Sequence of chain 1.B:
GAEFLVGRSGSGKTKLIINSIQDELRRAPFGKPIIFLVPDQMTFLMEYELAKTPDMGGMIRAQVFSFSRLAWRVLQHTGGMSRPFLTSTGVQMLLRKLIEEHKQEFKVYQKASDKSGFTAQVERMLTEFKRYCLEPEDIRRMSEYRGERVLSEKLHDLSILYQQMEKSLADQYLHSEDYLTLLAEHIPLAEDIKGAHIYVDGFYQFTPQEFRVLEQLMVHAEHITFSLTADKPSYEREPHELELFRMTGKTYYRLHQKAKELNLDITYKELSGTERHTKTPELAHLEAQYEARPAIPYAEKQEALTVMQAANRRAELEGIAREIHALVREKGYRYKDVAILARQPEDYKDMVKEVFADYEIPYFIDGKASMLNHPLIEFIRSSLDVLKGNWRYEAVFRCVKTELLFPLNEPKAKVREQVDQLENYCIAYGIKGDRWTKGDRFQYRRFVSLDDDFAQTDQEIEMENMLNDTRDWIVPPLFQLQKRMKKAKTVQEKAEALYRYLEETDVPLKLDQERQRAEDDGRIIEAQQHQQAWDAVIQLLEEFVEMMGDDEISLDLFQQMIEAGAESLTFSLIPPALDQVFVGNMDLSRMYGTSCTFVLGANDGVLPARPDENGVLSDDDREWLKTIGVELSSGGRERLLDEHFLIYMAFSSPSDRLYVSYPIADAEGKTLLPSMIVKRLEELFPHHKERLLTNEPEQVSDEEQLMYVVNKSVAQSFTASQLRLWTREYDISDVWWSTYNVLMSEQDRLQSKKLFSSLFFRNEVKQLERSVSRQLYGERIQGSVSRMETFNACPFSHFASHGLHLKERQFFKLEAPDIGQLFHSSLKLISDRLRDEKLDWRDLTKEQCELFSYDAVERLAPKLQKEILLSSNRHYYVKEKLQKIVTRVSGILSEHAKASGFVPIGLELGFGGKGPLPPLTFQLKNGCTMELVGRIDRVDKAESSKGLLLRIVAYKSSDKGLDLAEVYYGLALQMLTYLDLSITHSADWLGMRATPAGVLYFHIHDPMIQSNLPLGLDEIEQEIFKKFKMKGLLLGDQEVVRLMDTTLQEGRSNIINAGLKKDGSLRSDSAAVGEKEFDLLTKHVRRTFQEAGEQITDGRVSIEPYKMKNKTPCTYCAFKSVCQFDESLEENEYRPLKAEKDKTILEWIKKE

A small-molecule ligand and the protein it binds are described below.
Small molecule (SMILES): Nc1ncnc2c1ncn2[C@@H]1O[C@H](CO[P](=O)(O)O[P](=O)(O)NP(=O)(O)O)[C@@H](O)[C@H]1O

Binding-site contacts:
Ligand atom O3G contacts residue SER10 of chain 1.B at 3.5 Å.
Ligand atom PG contacts residue SER10 of chain 1.B at 3.4 Å.
Ligand atom O1G contacts residue SER10 of chain 1.B at 2.3 Å (h-bond).
Ligand atom O3A contacts residue LYS14 of chain 1.B at 3.5 Å (salt-bridge).
Ligand atom PA contacts residue GLY13 of chain 1.B at 3.8 Å.
Ligand atom O2A contacts residue TYR599 of chain 1.B at 3.8 Å.
Ligand atom N3 contacts residue GLU282 of chain 1.B at 3.5 Å (salt-bridge).
Ligand atom O3G contacts residue THR236 of chain 1.B at 2.7 Å (h-bond).
Ligand atom O2B contacts residue SER12 of chain 1.B at 3.7 Å.
Ligand atom O1A contacts residue LYS14 of chain 1.B at 3.7 Å.
Ligand atom O2A contacts residue MG1 of chain 1.H at 3.7 Å.
Ligand atom O1G contacts residue ARG283 of chain 1.B at 3.1 Å (salt-bridge).
Ligand atom C5 contacts residue LYS16 of chain 1.B at 3.6 Å.
Ligand atom N1 contacts residue GLU282 of chain 1.B at 3.2 Å (salt-bridge).
Ligand atom PB contacts residue LYS14 of chain 1.B at 3.8 Å.
Ligand atom O4' contacts residue ARG283 of chain 1.B at 3.7 Å.
Ligand atom C2 contacts residue GLU282 of chain 1.B at 3.5 Å.
Ligand atom O1B contacts residue THR15 of chain 1.B at 2.9 Å (h-bond).
Ligand atom N3B contacts residue GLY11 of chain 1.B at 3.0 Å (h-bond).
Ligand atom O1A contacts residue THR15 of chain 1.B at 3.2 Å (h-bond).
Ligand atom C4 contacts residue GLU282 of chain 1.B at 3.7 Å.
Ligand atom O3' contacts residue GLY600 of chain 1.B at 3.7 Å.
Ligand atom N7 contacts residue LYS16 of chain 1.B at 3.1 Å.
Ligand atom O2B contacts residue GLY13 of chain 1.B at 3.4 Å (h-bond).
Ligand atom O1B contacts residue MG1 of chain 1.H at 2.1 Å.
Ligand atom O2A contacts residue THR15 of chain 1.B at 3.7 Å.
Ligand atom O2G contacts residue MG1 of chain 1.H at 2.1 Å.
Ligand atom O1A contacts residue LYS16 of chain 1.B at 2.8 Å (salt-bridge).
Ligand atom C6 contacts residue GLU282 of chain 1.B at 3.7 Å.
Ligand atom C5' contacts residue ARG283 of chain 1.B at 3.2 Å.
Ligand atom PG contacts residue MG1 of chain 1.H at 3.5 Å.
Ligand atom O3A contacts residue GLY13 of chain 1.B at 3.0 Å (h-bond).
Ligand atom O1G contacts residue MET656 of chain 1.B at 3.4 Å.
Ligand atom O2B contacts residue LYS14 of chain 1.B at 2.7 Å (salt-bridge).
Ligand atom C4' contacts residue ARG283 of chain 1.B at 3.5 Å.
Ligand atom N3B contacts residue ARG283 of chain 1.B at 3.4 Å (salt-bridge).
Ligand atom O3G contacts residue LYS14 of chain 1.B at 3.1 Å (salt-bridge).
Ligand atom C8 contacts residue LYS16 of chain 1.B at 3.5 Å.
Ligand atom O1A contacts residue GLY13 of chain 1.B at 3.3 Å.
Ligand atom PB contacts residue MG1 of chain 1.H at 3.5 Å.